Binding-site contacts:
Ligand atom O3 contacts residue LEU26 of chain 1.B at 3.9 Å.
Ligand atom C1 contacts residue SER8 of chain 1.B at 4.0 Å.
Ligand atom C6 contacts residue SER8 of chain 1.B at 4.1 Å.
Ligand atom O2 contacts residue ARG163 of chain 1.A at 3.3 Å (salt-bridge).
Ligand atom C1 contacts residue THR63 of chain 1.B at 3.7 Å.
Ligand atom C1 contacts residue TYR6 of chain 1.B at 4.1 Å (hydrophobic).
Ligand atom O5 contacts residue ASN61 of chain 1.B at 2.4 Å (h-bond).
Ligand atom N2 contacts residue ASN61 of chain 1.B at 2.8 Å (h-bond).
Ligand atom O3 contacts residue ARG163 of chain 1.A at 3.2 Å (salt-bridge).
Ligand atom C2 contacts residue ASN61 of chain 1.B at 2.5 Å.
Ligand atom C6 contacts residue TYR6 of chain 1.B at 3.2 Å (hydrophobic).
Ligand atom O4 contacts residue SER11 of chain 1.B at 3.8 Å.
Ligand atom O6 contacts residue ARG9 of chain 1.B at 3.8 Å.
Ligand atom O3 contacts residue THR159 of chain 1.B at 4.1 Å.
Ligand atom O5 contacts residue GLN161 of chain 1.B at 4.1 Å.
Ligand atom C2 contacts residue THR63 of chain 1.B at 4.1 Å.
Ligand atom O4 contacts residue VAL28 of chain 1.B at 4.0 Å.
Ligand atom C5 contacts residue GLN59 of chain 1.B at 4.1 Å.
Ligand atom C3 contacts residue ARG163 of chain 1.A at 3.9 Å.
Ligand atom C5 contacts residue ASN61 of chain 1.B at 3.6 Å.
Ligand atom O7 contacts residue THR65 of chain 1.B at 3.6 Å.
Ligand atom C6 contacts residue LEU26 of chain 1.B at 3.6 Å (hydrophobic).
Ligand atom C6 contacts residue GLN59 of chain 1.B at 3.8 Å.
Ligand atom O4 contacts residue TYR6 of chain 1.B at 4.1 Å.
Ligand atom O5 contacts residue ARG9 of chain 1.B at 3.7 Å.
Ligand atom O5 contacts residue VAL28 of chain 1.B at 4.0 Å.
Ligand atom O2 contacts residue GLN161 of chain 1.B at 3.2 Å.
Ligand atom O5 contacts residue SER8 of chain 1.B at 4.2 Å.
Ligand atom C1 contacts residue ASN61 of chain 1.B at 1.4 Å.
Ligand atom C8 contacts residue LEU30 of chain 1.B at 3.6 Å (hydrophobic).
Ligand atom O6 contacts residue TYR6 of chain 1.B at 3.8 Å.
Ligand atom C4 contacts residue SER11 of chain 1.B at 3.6 Å.
Ligand atom N2 contacts residue THR63 of chain 1.B at 3.7 Å.
Ligand atom C7 contacts residue ASN61 of chain 1.B at 3.9 Å.
Ligand atom C4 contacts residue ARG163 of chain 1.A at 3.8 Å.
Ligand atom C3 contacts residue ASN61 of chain 1.B at 3.8 Å.
Ligand atom C3 contacts residue TYR6 of chain 1.B at 4.0 Å (hydrophobic).
Ligand atom C5 contacts residue LEU26 of chain 1.B at 3.8 Å (hydrophobic).
Ligand atom C6 contacts residue SER11 of chain 1.B at 4.0 Å.
Ligand atom O5 contacts residue TYR6 of chain 1.B at 4.2 Å.

Sequence of chain 1.A:
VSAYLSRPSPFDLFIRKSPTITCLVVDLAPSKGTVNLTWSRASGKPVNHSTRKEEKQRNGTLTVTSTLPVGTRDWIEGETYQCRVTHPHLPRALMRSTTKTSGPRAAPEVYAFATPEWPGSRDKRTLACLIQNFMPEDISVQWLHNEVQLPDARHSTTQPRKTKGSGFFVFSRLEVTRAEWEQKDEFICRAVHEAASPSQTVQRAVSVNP

Sequence of chain 1.B:
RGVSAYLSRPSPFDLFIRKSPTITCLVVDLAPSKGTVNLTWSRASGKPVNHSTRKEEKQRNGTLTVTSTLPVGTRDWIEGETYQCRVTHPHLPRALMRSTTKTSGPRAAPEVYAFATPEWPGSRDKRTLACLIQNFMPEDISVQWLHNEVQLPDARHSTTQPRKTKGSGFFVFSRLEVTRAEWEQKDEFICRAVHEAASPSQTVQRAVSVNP

Sequence of chain 1.D:
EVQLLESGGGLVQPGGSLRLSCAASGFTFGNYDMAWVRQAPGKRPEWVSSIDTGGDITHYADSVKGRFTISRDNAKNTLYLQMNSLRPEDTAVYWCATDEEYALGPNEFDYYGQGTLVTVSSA

This protein binds this small molecule.
Small molecule (SMILES): CC(=O)N[C@H]1[C@H](O[C@H]2[C@H](O)[C@@H](NC(C)=O)CO[C@@H]2CO)O[C@H](CO)[C@@H](O[C@@H]2O[C@H](CO[C@H]3O[C@H](CO[C@H]4O[C@H](CO)[C@@H](O)[C@H](O)[C@@H]4O)[C@@H](O)[C@H](O[C@H]4O[C@H](CO)[C@@H](O)[C@H](O)[C@@H]4O)[C@@H]3O)[C@@H](O)[C@H](O[C@H]3O[C@H](CO)[C@@H](O)[C@H](O)[C@@H]3O)[C@@H]2O)[C@@H]1O